Binding-site contacts:
Ligand atom N9 contacts residue GLY437 of chain 21.A at 3.3 Å (h-bond).
Ligand atom C3' contacts residue GLU215 of chain 21.A at 3.3 Å.
Ligand atom O3' contacts residue ILE420 of chain 21.A at 4.2 Å.
Ligand atom O3' contacts residue GLU215 of chain 21.A at 3.5 Å (salt-bridge).
Ligand atom N9 contacts residue VAL217 of chain 21.A at 4.4 Å.
Ligand atom O3' contacts residue GLY437 of chain 21.A at 3.9 Å.
Ligand atom C1' contacts residue GLY437 of chain 21.A at 3.3 Å.
Ligand atom C8 contacts residue PRO218 of chain 21.A at 4.2 Å (hydrophobic).
Ligand atom O3P contacts residue LYS439 of chain 21.A at 2.9 Å.
Ligand atom N1 contacts residue HIS428 of chain 21.A at 3.3 Å.
Ligand atom C2' contacts residue ASP216 of chain 21.A at 4.3 Å.
Ligand atom N7 contacts residue GLY437 of chain 21.A at 3.5 Å (h-bond).
Ligand atom C3' contacts residue GLY437 of chain 21.A at 3.9 Å.
Ligand atom O3' contacts residue LYS439 of chain 21.A at 3.5 Å.
Ligand atom N9 contacts residue PRO429 of chain 21.A at 4.3 Å.
Ligand atom C2' contacts residue GLU215 of chain 21.A at 3.6 Å.
Ligand atom C8 contacts residue PRO429 of chain 21.A at 4.3 Å (hydrophobic).
Ligand atom N7 contacts residue PRO429 of chain 21.A at 4.3 Å.
Ligand atom P contacts residue HIS426 of chain 21.A at 3.9 Å.
Ligand atom N7 contacts residue PRO218 of chain 21.A at 4.0 Å.
Ligand atom N3 contacts residue PRO429 of chain 21.A at 4.4 Å.
Ligand atom O1P contacts residue HIS426 of chain 21.A at 2.7 Å (h-bond).
Ligand atom C4 contacts residue PRO218 of chain 21.A at 4.1 Å (hydrophobic).
Ligand atom C2' contacts residue GLY437 of chain 21.A at 2.8 Å.
Ligand atom C8 contacts residue VAL217 of chain 21.A at 3.5 Å (hydrophobic).
Ligand atom P contacts residue LYS439 of chain 21.A at 3.3 Å.
Ligand atom C2 contacts residue HIS428 of chain 21.A at 3.8 Å.
Ligand atom O1P contacts residue LYS439 of chain 21.A at 2.6 Å.
Ligand atom N6 contacts residue ASP407 of chain 21.A at 3.6 Å (salt-bridge).
Ligand atom C8 contacts residue GLY437 of chain 21.A at 2.8 Å.
Ligand atom C6 contacts residue PRO218 of chain 21.A at 4.2 Å (hydrophobic).
Ligand atom O2P contacts residue HIS426 of chain 21.A at 3.6 Å.
Ligand atom N6 contacts residue SER430 of chain 21.A at 3.7 Å.
Ligand atom N6 contacts residue HIS428 of chain 21.A at 4.0 Å.
Ligand atom O5' contacts residue LYS439 of chain 21.A at 3.8 Å.
Ligand atom C6 contacts residue SER430 of chain 21.A at 4.2 Å.
Ligand atom C5 contacts residue PRO218 of chain 21.A at 4.0 Å (hydrophobic).
Ligand atom N9 contacts residue PRO218 of chain 21.A at 4.2 Å.
Ligand atom N7 contacts residue VAL217 of chain 21.A at 3.7 Å.
Ligand atom C6 contacts residue HIS428 of chain 21.A at 4.2 Å.

Sequence of chain 21.A:
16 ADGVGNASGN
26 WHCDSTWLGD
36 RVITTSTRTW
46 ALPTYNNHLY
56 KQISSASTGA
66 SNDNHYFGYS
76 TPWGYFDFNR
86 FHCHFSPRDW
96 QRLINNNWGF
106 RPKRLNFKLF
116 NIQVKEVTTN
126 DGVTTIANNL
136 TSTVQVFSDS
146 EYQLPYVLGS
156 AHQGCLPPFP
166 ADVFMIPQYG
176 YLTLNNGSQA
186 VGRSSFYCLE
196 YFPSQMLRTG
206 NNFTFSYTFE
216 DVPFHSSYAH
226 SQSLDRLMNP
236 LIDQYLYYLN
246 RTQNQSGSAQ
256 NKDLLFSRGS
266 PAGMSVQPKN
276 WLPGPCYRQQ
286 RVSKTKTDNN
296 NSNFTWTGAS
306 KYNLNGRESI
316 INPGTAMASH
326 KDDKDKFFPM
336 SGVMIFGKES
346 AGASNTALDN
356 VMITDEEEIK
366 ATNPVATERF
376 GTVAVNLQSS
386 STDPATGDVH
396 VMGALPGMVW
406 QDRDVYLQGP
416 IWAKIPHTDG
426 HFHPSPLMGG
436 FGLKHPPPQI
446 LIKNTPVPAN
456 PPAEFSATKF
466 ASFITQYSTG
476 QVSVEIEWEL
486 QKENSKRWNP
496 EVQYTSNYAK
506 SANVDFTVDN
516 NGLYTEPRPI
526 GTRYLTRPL

This small molecule binds to this protein.
Small molecule (SMILES): Nc1ncnc2c1ncn2[C@@H]1C[C@@H](O)[C@@H](COP(=O)(O)O)O1